Binding-site contacts:
Ligand atom C7 contacts residue SER338 of chain 1.B at 4.5 Å.
Ligand atom C5 contacts residue ASN342 of chain 1.B at 3.7 Å.
Ligand atom C2 contacts residue ASN342 of chain 1.B at 2.5 Å.
Ligand atom C4 contacts residue ASN342 of chain 1.B at 4.2 Å.
Ligand atom C8 contacts residue SER338 of chain 1.B at 4.2 Å.
Ligand atom C1 contacts residue ASN342 of chain 1.B at 1.4 Å.
Ligand atom C7 contacts residue ASN342 of chain 1.B at 3.6 Å.
Ligand atom C3 contacts residue ASN342 of chain 1.B at 3.8 Å.
Ligand atom O7 contacts residue ASN342 of chain 1.B at 4.0 Å.
Ligand atom O5 contacts residue ASN342 of chain 1.B at 2.4 Å (h-bond).
Ligand atom N2 contacts residue ASN342 of chain 1.B at 2.9 Å (h-bond).

A small-molecule ligand and the protein it binds are described below.
Small molecule (SMILES): CC(=O)N[C@@H]1[C@@H](O)[C@H](O)[C@@H](CO)O[C@H]1O

Sequence of chain 1.B:
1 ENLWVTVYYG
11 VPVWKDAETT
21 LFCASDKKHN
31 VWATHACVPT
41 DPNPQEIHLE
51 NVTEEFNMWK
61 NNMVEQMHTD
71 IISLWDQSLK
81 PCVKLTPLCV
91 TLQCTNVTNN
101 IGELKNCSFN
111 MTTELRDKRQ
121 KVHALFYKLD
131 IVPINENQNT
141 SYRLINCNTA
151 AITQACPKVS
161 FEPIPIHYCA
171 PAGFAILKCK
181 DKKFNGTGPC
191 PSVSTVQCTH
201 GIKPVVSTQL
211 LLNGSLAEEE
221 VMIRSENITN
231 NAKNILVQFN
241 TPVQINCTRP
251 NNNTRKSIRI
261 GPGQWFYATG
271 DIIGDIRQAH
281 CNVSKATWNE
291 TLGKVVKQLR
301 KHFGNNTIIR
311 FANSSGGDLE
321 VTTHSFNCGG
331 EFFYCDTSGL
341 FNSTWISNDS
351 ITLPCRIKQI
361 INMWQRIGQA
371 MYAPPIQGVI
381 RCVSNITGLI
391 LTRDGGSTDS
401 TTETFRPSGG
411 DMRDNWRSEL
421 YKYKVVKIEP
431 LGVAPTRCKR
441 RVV